Binding-site contacts:
Ligand atom O4 contacts residue ASN192 of chain 1.A at 3.1 Å (h-bond).
Ligand atom O2 contacts residue LYS183 of chain 1.A at 3.2 Å (salt-bridge).
Ligand atom O1 contacts residue GLY191 of chain 1.A at 3.4 Å.
Ligand atom C1 contacts residue ASN192 of chain 1.A at 3.7 Å.
Ligand atom O2 contacts residue ZN1 of chain 1.E at 2.1 Å.
Ligand atom OXT contacts residue ZN1 of chain 1.D at 2.3 Å.
Ligand atom C2 contacts residue HIS161 of chain 1.A at 3.8 Å.
Ligand atom C15 contacts residue ZN1 of chain 1.D at 3.2 Å.
Ligand atom O1 contacts residue LYS183 of chain 1.A at 2.8 Å (salt-bridge).
Ligand atom C2 contacts residue HIS222 of chain 1.A at 3.8 Å.
Ligand atom C13 contacts residue ZN1 of chain 1.E at 3.3 Å.
Ligand atom N3 contacts residue HIS222 of chain 1.A at 3.6 Å.
Ligand atom O3 contacts residue GLN95 of chain 1.A at 3.4 Å.
Ligand atom C14 contacts residue OH1 of chain 1.F at 3.3 Å.
Ligand atom C15 contacts residue OH1 of chain 1.F at 3.5 Å.
Ligand atom C11 contacts residue TRP65 of chain 1.A at 3.7 Å (hydrophobic).
Ligand atom N3 contacts residue ASP96 of chain 1.A at 3.1 Å (salt-bridge).
Ligand atom C9 contacts residue MET39 of chain 1.A at 3.7 Å (hydrophobic).
Ligand atom OXT contacts residue OH1 of chain 1.F at 2.8 Å (h-bond).
Ligand atom C2 contacts residue LYS183 of chain 1.A at 3.4 Å.
Ligand atom N2 contacts residue GLN95 of chain 1.A at 2.9 Å (h-bond).
Ligand atom N3 contacts residue ZN1 of chain 1.E at 2.2 Å.
Ligand atom C12 contacts residue ZN1 of chain 1.E at 3.0 Å.
Ligand atom C16 contacts residue ZN1 of chain 1.E at 3.6 Å.
Ligand atom OXT contacts residue HIS161 of chain 1.A at 2.9 Å (h-bond).
Ligand atom C13 contacts residue OH1 of chain 1.F at 3.5 Å.
Ligand atom C13 contacts residue ASP96 of chain 1.A at 3.4 Å.
Ligand atom O4 contacts residue HIS94 of chain 1.A at 3.6 Å.
Ligand atom O3 contacts residue TRP65 of chain 1.A at 3.5 Å.
Ligand atom OXT contacts residue HIS94 of chain 1.A at 2.9 Å (h-bond).
Ligand atom C15 contacts residue HIS94 of chain 1.A at 3.3 Å.
Ligand atom O2 contacts residue CYS180 of chain 1.A at 3.2 Å.
Ligand atom O2 contacts residue HIS222 of chain 1.A at 3.0 Å (h-bond).
Ligand atom C14 contacts residue ASP96 of chain 1.A at 3.8 Å.
Ligand atom C16 contacts residue HIS222 of chain 1.A at 3.3 Å.
Ligand atom O3 contacts residue ASP96 of chain 1.A at 3.5 Å (salt-bridge).
Ligand atom N3 contacts residue OH1 of chain 1.F at 3.0 Å (h-bond).
Ligand atom C2 contacts residue ZN1 of chain 1.E at 3.0 Å.
Ligand atom O1 contacts residue ASN192 of chain 1.A at 3.0 Å (h-bond).
Ligand atom C10 contacts residue LEU37 of chain 1.A at 3.6 Å (hydrophobic).

This protein binds this small molecule.
Small molecule (SMILES): CC1(C)S[C@H]([C@H](NC(=O)[C@H](N)c2ccccc2)C(=O)O)N[C@H]1C(=O)O

Sequence of chain 1.A:
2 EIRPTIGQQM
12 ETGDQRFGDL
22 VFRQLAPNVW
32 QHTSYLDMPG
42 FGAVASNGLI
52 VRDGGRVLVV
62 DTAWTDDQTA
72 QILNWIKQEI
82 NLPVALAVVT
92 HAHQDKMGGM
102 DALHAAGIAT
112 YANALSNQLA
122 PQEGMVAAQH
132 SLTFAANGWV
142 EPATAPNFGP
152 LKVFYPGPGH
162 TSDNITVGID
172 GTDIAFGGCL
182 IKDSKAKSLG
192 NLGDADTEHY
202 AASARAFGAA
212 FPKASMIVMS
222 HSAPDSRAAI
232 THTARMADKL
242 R